This small molecule binds to this protein.
Small molecule (SMILES): C/C1=C/C(=O)O[C@@H]2C[C@@H](CC[C@H](C)/C=C\CC1)O[C@@](O)([C@@H]1CSC(=O)N1)C2

Binding-site contacts:
Ligand atom C1 contacts residue LEU18 of chain 1.C at 3.7 Å (hydrophobic).
Ligand atom O3 contacts residue GLU209 of chain 1.C at 3.8 Å.
Ligand atom O5 contacts residue ASP159 of chain 1.C at 3.5 Å (salt-bridge).
Ligand atom C18 contacts residue ASP159 of chain 1.C at 3.5 Å.
Ligand atom S1 contacts residue THR188 of chain 1.C at 3.7 Å.
Ligand atom C16 contacts residue ASP159 of chain 1.C at 3.8 Å.
Ligand atom C12 contacts residue GLY17 of chain 1.C at 3.2 Å.
Ligand atom O5 contacts residue ARG212 of chain 1.C at 3.8 Å.
Ligand atom C8 contacts residue GLU209 of chain 1.C at 3.7 Å.
Ligand atom O5 contacts residue LYS215 of chain 1.C at 3.6 Å (salt-bridge).
Ligand atom C20 contacts residue GLU209 of chain 1.C at 3.4 Å.
Ligand atom C10 contacts residue TYR71 of chain 1.C at 3.2 Å (hydrophobic).
Ligand atom N1 contacts residue ASP159 of chain 1.C at 2.7 Å (salt-bridge).
Ligand atom C13 contacts residue GLY17 of chain 1.C at 3.6 Å.
Ligand atom O5 contacts residue ATP1 of chain 1.S at 3.6 Å (h-bond).
Ligand atom C10 contacts residue ILE36 of chain 1.C at 3.8 Å (hydrophobic).
Ligand atom C18 contacts residue ARG212 of chain 1.C at 3.8 Å.
Ligand atom C17 contacts residue ARG208 of chain 1.C at 3.7 Å.
Ligand atom N1 contacts residue ATP1 of chain 1.S at 3.9 Å.
Ligand atom C14 contacts residue ASP159 of chain 1.C at 3.6 Å.
Ligand atom O5 contacts residue GLY184 of chain 1.C at 3.7 Å.
Ligand atom S1 contacts residue ARG208 of chain 1.C at 3.6 Å.
Ligand atom O5 contacts residue ARG185 of chain 1.C at 3.5 Å.
Ligand atom O4 contacts residue GLU209 of chain 1.C at 3.2 Å (salt-bridge).
Ligand atom C19 contacts residue ARG212 of chain 1.C at 3.4 Å.
Ligand atom O4 contacts residue ARG212 of chain 1.C at 3.2 Å (salt-bridge).
Ligand atom C3 contacts residue ARG212 of chain 1.C at 3.6 Å.
Ligand atom C7 contacts residue GLN61 of chain 1.C at 3.7 Å.
Ligand atom C2 contacts residue ARG212 of chain 1.C at 3.3 Å.
Ligand atom C7 contacts residue PRO34 of chain 1.C at 3.7 Å (hydrophobic).
Ligand atom C6 contacts residue PRO34 of chain 1.C at 3.5 Å (hydrophobic).
Ligand atom C5 contacts residue GLU209 of chain 1.C at 3.8 Å.
Ligand atom O3 contacts residue TYR71 of chain 1.C at 2.8 Å (h-bond).
Ligand atom O5 contacts residue THR188 of chain 1.C at 2.7 Å (h-bond).
Ligand atom C11 contacts residue TYR71 of chain 1.C at 3.5 Å (hydrophobic).
Ligand atom C9 contacts residue TYR71 of chain 1.C at 3.8 Å (hydrophobic).
Ligand atom C12 contacts residue PRO34 of chain 1.C at 3.8 Å (hydrophobic).
Ligand atom O1 contacts residue LEU18 of chain 1.C at 3.3 Å.
Ligand atom C18 contacts residue THR188 of chain 1.C at 3.7 Å.
Ligand atom C17 contacts residue GLU209 of chain 1.C at 3.7 Å.

Sequence of chain 1.C:
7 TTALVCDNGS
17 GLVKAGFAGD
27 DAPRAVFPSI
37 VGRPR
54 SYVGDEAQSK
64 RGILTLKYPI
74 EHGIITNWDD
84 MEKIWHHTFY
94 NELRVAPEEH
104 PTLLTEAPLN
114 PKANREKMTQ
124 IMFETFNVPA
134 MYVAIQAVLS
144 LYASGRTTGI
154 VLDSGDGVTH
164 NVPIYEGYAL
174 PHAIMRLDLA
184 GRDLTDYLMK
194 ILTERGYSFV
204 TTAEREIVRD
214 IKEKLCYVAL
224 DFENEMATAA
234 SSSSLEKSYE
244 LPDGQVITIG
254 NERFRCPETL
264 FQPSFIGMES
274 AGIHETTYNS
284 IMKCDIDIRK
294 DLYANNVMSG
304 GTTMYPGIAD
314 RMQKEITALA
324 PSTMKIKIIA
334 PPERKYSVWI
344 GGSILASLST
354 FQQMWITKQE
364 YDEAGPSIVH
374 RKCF